This small molecule binds to this protein.
Small molecule (SMILES): CC(=O)N[C@@H]1[C@@H](O)[C@H](O)[C@@H](CO)O[C@H]1O

Sequence of chain 1.A:
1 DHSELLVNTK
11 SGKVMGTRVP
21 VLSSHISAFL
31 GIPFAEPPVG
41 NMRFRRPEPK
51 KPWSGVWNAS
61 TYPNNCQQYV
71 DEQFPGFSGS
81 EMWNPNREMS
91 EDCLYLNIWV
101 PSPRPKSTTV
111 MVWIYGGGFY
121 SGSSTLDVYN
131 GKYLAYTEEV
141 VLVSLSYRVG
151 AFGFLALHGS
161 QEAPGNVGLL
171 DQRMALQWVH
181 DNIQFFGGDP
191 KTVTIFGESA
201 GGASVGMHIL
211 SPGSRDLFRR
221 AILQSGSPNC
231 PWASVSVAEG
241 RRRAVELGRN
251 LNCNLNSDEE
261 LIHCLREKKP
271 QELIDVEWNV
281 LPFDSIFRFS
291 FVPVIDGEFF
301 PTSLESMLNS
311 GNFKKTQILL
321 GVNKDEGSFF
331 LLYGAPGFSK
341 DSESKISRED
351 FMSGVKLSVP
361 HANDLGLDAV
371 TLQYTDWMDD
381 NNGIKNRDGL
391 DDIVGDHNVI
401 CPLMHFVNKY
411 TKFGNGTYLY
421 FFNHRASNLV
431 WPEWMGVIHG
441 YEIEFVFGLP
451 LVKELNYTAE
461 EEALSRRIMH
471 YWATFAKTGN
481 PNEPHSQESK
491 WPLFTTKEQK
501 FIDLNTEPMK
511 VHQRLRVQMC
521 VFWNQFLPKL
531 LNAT

Binding-site contacts:
Ligand atom C1 contacts residue ASN58 of chain 1.A at 1.5 Å.
Ligand atom O7 contacts residue ASN58 of chain 1.A at 2.9 Å (h-bond).
Ligand atom C7 contacts residue ASN58 of chain 1.A at 3.0 Å.
Ligand atom C1 contacts residue SER60 of chain 1.A at 3.4 Å.
Ligand atom C3 contacts residue ASN58 of chain 1.A at 3.7 Å.
Ligand atom C5 contacts residue THR61 of chain 1.A at 4.4 Å.
Ligand atom C4 contacts residue ASN58 of chain 1.A at 4.3 Å.
Ligand atom C3 contacts residue SER60 of chain 1.A at 4.0 Å.
Ligand atom O4 contacts residue THR61 of chain 1.A at 4.3 Å.
Ligand atom N2 contacts residue ASN58 of chain 1.A at 2.8 Å (h-bond).
Ligand atom C5 contacts residue SER60 of chain 1.A at 4.2 Å.
Ligand atom C5 contacts residue ASN58 of chain 1.A at 3.7 Å.
Ligand atom C2 contacts residue ASN58 of chain 1.A at 2.5 Å.
Ligand atom C8 contacts residue ASN58 of chain 1.A at 4.1 Å.
Ligand atom C2 contacts residue SER60 of chain 1.A at 4.2 Å.
Ligand atom O5 contacts residue ASN58 of chain 1.A at 2.4 Å (h-bond).
Ligand atom O5 contacts residue SER60 of chain 1.A at 4.1 Å.